The small molecule below binds the protein below.
Small molecule (SMILES): COCCOc1ccccc1[C@@H](c1ccccc1)[C@H]1CCCN1

Sequence of chain 1.B:
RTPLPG

Sequence of chain 1.A:
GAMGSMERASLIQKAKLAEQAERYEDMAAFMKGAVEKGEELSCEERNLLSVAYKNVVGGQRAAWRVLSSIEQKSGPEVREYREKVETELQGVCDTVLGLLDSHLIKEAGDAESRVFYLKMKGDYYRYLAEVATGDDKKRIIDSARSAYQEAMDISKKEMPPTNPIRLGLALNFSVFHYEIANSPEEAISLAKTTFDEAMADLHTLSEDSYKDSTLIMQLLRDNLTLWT

Binding-site contacts:
Ligand atom C19 contacts residue GLY8 of chain 1.B at 2.5 Å.
Ligand atom C19 contacts residue VAL51 of chain 1.A at 4.2 Å (hydrophobic).
Ligand atom C10 contacts residue ASN47 of chain 1.A at 4.1 Å.
Ligand atom C08 contacts residue ASN47 of chain 1.A at 3.6 Å.
Ligand atom C01 contacts residue ILE173 of chain 1.A at 4.1 Å (hydrophobic).
Ligand atom C10 contacts residue VAL51 of chain 1.A at 3.7 Å (hydrophobic).
Ligand atom C14 contacts residue GLY8 of chain 1.B at 3.5 Å.
Ligand atom C21 contacts residue GLY8 of chain 1.B at 2.6 Å.
Ligand atom C07 contacts residue ASN47 of chain 1.A at 3.3 Å.
Ligand atom C23 contacts residue SER50 of chain 1.A at 3.4 Å.
Ligand atom C11 contacts residue ASN47 of chain 1.A at 4.2 Å.
Ligand atom C21 contacts residue LEU6 of chain 1.B at 4.3 Å (hydrophobic).
Ligand atom C17 contacts residue PRO7 of chain 1.B at 3.8 Å (hydrophobic).
Ligand atom C21 contacts residue SER50 of chain 1.A at 3.4 Å.
Ligand atom C22 contacts residue SER50 of chain 1.A at 3.3 Å.
Ligand atom C01 contacts residue PRO172 of chain 1.A at 3.5 Å (hydrophobic).
Ligand atom C16 contacts residue GLY8 of chain 1.B at 4.3 Å.
Ligand atom C01 contacts residue ILE224 of chain 1.A at 3.6 Å (hydrophobic).
Ligand atom C23 contacts residue VAL51 of chain 1.A at 4.0 Å (hydrophobic).
Ligand atom C18 contacts residue PRO7 of chain 1.B at 4.2 Å (hydrophobic).
Ligand atom C22 contacts residue PHE124 of chain 1.A at 3.7 Å (hydrophobic).
Ligand atom C09 contacts residue VAL51 of chain 1.A at 4.1 Å (hydrophobic).
Ligand atom C15 contacts residue GLY8 of chain 1.B at 4.2 Å.
Ligand atom C12 contacts residue GLY8 of chain 1.B at 3.5 Å.
Ligand atom N20 contacts residue GLY8 of chain 1.B at 1.4 Å.
Ligand atom C16 contacts residue PRO7 of chain 1.B at 4.1 Å (hydrophobic).
Ligand atom C18 contacts residue GLY8 of chain 1.B at 3.5 Å.
Ligand atom N20 contacts residue SER50 of chain 1.A at 4.1 Å.
Ligand atom C15 contacts residue LEU6 of chain 1.B at 3.8 Å (hydrophobic).
Ligand atom C23 contacts residue GLY8 of chain 1.B at 3.6 Å.
Ligand atom C06 contacts residue ASN47 of chain 1.A at 3.8 Å.
Ligand atom C22 contacts residue GLY8 of chain 1.B at 3.7 Å.
Ligand atom C01 contacts residue LEU6 of chain 1.B at 4.3 Å (hydrophobic).
Ligand atom C04 contacts residue ASN47 of chain 1.A at 4.0 Å.
Ligand atom C22 contacts residue ASN47 of chain 1.A at 3.6 Å.
Ligand atom C17 contacts residue GLY8 of chain 1.B at 4.0 Å.
Ligand atom C09 contacts residue ASN47 of chain 1.A at 3.8 Å.
Ligand atom C13 contacts residue GLY8 of chain 1.B at 3.4 Å.
Ligand atom C14 contacts residue LEU6 of chain 1.B at 4.0 Å (hydrophobic).
Ligand atom C23 contacts residue ASN47 of chain 1.A at 3.8 Å.